The protein below binds the small molecule below.
Small molecule (SMILES): COc1cc(Nc2ncc3ccn(-c4cccc(CCC#N)c4)c3n2)cc(OC)c1OC

Binding-site contacts:
Ligand atom C13 contacts residue ILE176 of chain 1.A at 3.8 Å (hydrophobic).
Ligand atom C24 contacts residue ARG45 of chain 1.A at 3.7 Å.
Ligand atom N3 contacts residue VAL68 of chain 1.A at 3.7 Å.
Ligand atom N3 contacts residue ILE118 of chain 1.A at 3.0 Å (h-bond).
Ligand atom C24 contacts residue TYR117 of chain 1.A at 3.4 Å (hydrophobic).
Ligand atom C3 contacts residue ASN120 of chain 1.A at 3.8 Å.
Ligand atom C10 contacts residue GLU116 of chain 1.A at 3.3 Å.
Ligand atom O3 contacts residue ASN120 of chain 1.A at 3.5 Å (h-bond).
Ligand atom N5 contacts residue VAL55 of chain 1.A at 3.4 Å.
Ligand atom N5 contacts residue GLY50 of chain 1.A at 3.2 Å (h-bond).
Ligand atom C10 contacts residue ILE118 of chain 1.A at 3.7 Å (hydrophobic).
Ligand atom C24 contacts residue ASN120 of chain 1.A at 3.6 Å.
Ligand atom C13 contacts residue VAL55 of chain 1.A at 3.7 Å (hydrophobic).
Ligand atom C21 contacts residue SER53 of chain 1.A at 3.1 Å.
Ligand atom C24 contacts residue ASN119 of chain 1.A at 3.5 Å.
Ligand atom C7 contacts residue ILE118 of chain 1.A at 3.7 Å (hydrophobic).
Ligand atom C20 contacts residue SER53 of chain 1.A at 3.7 Å.
Ligand atom O3 contacts residue ARG45 of chain 1.A at 3.4 Å (salt-bridge).
Ligand atom C4 contacts residue ASN120 of chain 1.A at 3.7 Å.
Ligand atom N5 contacts residue ARG49 of chain 1.A at 3.1 Å.
Ligand atom C21 contacts residue ARG49 of chain 1.A at 3.7 Å.
Ligand atom C3 contacts residue ILE118 of chain 1.A at 3.3 Å (hydrophobic).
Ligand atom C14 contacts residue VAL55 of chain 1.A at 3.5 Å (hydrophobic).
Ligand atom N1 contacts residue ILE118 of chain 1.A at 2.8 Å (h-bond).
Ligand atom N5 contacts residue GLU54 of chain 1.A at 3.7 Å.
Ligand atom C4 contacts residue ILE118 of chain 1.A at 3.5 Å (hydrophobic).
Ligand atom N2 contacts residue MET165 of chain 1.A at 3.6 Å.
Ligand atom C11 contacts residue ILE176 of chain 1.A at 3.8 Å (hydrophobic).
Ligand atom C20 contacts residue ASP177 of chain 1.A at 3.6 Å.
Ligand atom C18 contacts residue ILE176 of chain 1.A at 3.4 Å (hydrophobic).
Ligand atom C21 contacts residue VAL55 of chain 1.A at 3.3 Å (hydrophobic).
Ligand atom N5 contacts residue GLY48 of chain 1.A at 3.7 Å.
Ligand atom C15 contacts residue GLY48 of chain 1.A at 3.7 Å.
Ligand atom C6 contacts residue ASN120 of chain 1.A at 3.7 Å.
Ligand atom N4 contacts residue ILE176 of chain 1.A at 3.7 Å.
Ligand atom C7 contacts residue MET165 of chain 1.A at 3.8 Å (hydrophobic).
Ligand atom C10 contacts residue VAL68 of chain 1.A at 3.7 Å (hydrophobic).
Ligand atom C23 contacts residue ASN120 of chain 1.A at 3.6 Å.
Ligand atom C5 contacts residue MET165 of chain 1.A at 3.7 Å (hydrophobic).
Ligand atom N5 contacts residue SER53 of chain 1.A at 3.0 Å (h-bond).

Sequence of chain 1.A:
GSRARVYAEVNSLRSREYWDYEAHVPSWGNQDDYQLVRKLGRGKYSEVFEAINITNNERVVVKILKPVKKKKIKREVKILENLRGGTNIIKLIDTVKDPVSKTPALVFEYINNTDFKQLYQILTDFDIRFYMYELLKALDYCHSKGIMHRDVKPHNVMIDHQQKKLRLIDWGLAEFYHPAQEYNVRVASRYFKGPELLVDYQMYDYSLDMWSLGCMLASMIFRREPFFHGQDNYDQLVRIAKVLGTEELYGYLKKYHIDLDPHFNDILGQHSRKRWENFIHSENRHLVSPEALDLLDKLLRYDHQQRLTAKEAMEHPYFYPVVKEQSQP